Sequence of chain 1.A:
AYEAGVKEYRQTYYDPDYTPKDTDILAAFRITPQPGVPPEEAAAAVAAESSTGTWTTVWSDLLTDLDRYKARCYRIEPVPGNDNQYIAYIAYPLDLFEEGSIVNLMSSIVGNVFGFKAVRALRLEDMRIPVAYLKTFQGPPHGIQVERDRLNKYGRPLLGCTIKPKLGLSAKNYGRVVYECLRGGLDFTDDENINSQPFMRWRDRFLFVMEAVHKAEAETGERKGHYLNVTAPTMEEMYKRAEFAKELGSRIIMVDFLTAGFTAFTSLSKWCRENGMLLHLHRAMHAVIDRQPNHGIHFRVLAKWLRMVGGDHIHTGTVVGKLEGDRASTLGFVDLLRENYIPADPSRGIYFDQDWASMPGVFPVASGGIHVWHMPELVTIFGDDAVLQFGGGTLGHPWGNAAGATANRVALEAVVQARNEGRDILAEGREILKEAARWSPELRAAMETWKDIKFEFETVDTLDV

This small molecule binds to this protein.
Small molecule (SMILES): O=C(O)[C@@](O)(COP(=O)(O)O)[C@H](O)[C@H](O)COP(=O)(O)O

Sequence of chain 2.G:
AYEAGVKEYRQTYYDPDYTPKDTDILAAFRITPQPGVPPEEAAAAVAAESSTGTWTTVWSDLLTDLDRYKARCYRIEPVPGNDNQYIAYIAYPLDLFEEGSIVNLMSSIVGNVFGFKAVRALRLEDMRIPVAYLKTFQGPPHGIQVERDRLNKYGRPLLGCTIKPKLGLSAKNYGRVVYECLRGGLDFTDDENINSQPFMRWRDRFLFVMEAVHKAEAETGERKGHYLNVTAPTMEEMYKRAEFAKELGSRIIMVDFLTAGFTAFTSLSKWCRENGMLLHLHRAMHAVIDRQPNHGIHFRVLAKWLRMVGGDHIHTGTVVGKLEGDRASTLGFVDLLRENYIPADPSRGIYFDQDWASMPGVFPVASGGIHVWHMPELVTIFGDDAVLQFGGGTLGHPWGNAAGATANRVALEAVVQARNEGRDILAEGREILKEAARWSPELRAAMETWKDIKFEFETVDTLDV

Binding-site contacts:
Ligand atom O5P contacts residue ARG293 of chain 1.A at 2.8 Å (salt-bridge).
Ligand atom O7 contacts residue LYS173 of chain 1.A at 3.3 Å (salt-bridge).
Ligand atom O6P contacts residue HIS325 of chain 1.A at 2.7 Å (h-bond).
Ligand atom C contacts residue LYS173 of chain 1.A at 3.4 Å.
Ligand atom O3P contacts residue LYS173 of chain 1.A at 3.4 Å.
Ligand atom O7 contacts residue ASN121 of chain 2.G at 3.0 Å (h-bond).
Ligand atom C3 contacts residue MG1 of chain 1.J at 3.0 Å.
Ligand atom O3 contacts residue HIS292 of chain 1.A at 2.9 Å (h-bond).
Ligand atom O2P contacts residue GLY401 of chain 1.A at 2.8 Å (h-bond).
Ligand atom O2 contacts residue LYS173 of chain 1.A at 3.0 Å (salt-bridge).
Ligand atom C contacts residue MG1 of chain 1.J at 2.8 Å.
Ligand atom O7 contacts residue ASP201 of chain 1.A at 3.1 Å (salt-bridge).
Ligand atom O4 contacts residue SER377 of chain 1.A at 2.8 Å (h-bond).
Ligand atom O6 contacts residue GLU58 of chain 2.G at 3.4 Å (salt-bridge).
Ligand atom O2 contacts residue ASP201 of chain 1.A at 3.4 Å (salt-bridge).
Ligand atom C2 contacts residue MG1 of chain 1.J at 2.8 Å.
Ligand atom O2 contacts residue MG1 of chain 1.J at 2.2 Å.
Ligand atom O7 contacts residue MG1 of chain 1.J at 2.1 Å.
Ligand atom O3P contacts residue GLY402 of chain 1.A at 2.8 Å (h-bond).
Ligand atom O4 contacts residue GLY378 of chain 1.A at 3.3 Å (h-bond).
Ligand atom O7 contacts residue GLU202 of chain 1.A at 3.1 Å (salt-bridge).
Ligand atom O1P contacts residue THR63 of chain 2.G at 3.5 Å (h-bond).
Ligand atom O3 contacts residue GLU202 of chain 1.A at 3.0 Å (salt-bridge).
Ligand atom O1P contacts residue GLY379 of chain 1.A at 2.8 Å (h-bond).
Ligand atom O2 contacts residue KCX199 of chain 1.A at 3.1 Å (h-bond).
Ligand atom P1 contacts residue THR63 of chain 2.G at 3.5 Å.
Ligand atom O2 contacts residue THR171 of chain 1.A at 2.8 Å (h-bond).
Ligand atom O5 contacts residue LEU333 of chain 1.A at 3.4 Å.
Ligand atom O3 contacts residue MG1 of chain 1.J at 2.2 Å.
Ligand atom O6 contacts residue LYS332 of chain 1.A at 2.9 Å (salt-bridge).
Ligand atom O3P contacts residue THR63 of chain 2.G at 2.6 Å (h-bond).
Ligand atom O4P contacts residue ARG293 of chain 1.A at 3.0 Å (salt-bridge).
Ligand atom O1P contacts residue TRP64 of chain 2.G at 3.2 Å.
Ligand atom O1 contacts residue LYS173 of chain 1.A at 3.2 Å (salt-bridge).
Ligand atom C3 contacts residue KCX199 of chain 1.A at 3.1 Å.
Ligand atom O1P contacts residue LYS332 of chain 1.A at 2.9 Å (salt-bridge).
Ligand atom O6P contacts residue SER377 of chain 1.A at 3.3 Å (h-bond).
Ligand atom O7 contacts residue LYS175 of chain 1.A at 2.8 Å (salt-bridge).
Ligand atom O1P contacts residue GLY378 of chain 1.A at 3.2 Å.
Ligand atom O3 contacts residue KCX199 of chain 1.A at 2.5 Å (h-bond).